Sequence of chain 1.A:
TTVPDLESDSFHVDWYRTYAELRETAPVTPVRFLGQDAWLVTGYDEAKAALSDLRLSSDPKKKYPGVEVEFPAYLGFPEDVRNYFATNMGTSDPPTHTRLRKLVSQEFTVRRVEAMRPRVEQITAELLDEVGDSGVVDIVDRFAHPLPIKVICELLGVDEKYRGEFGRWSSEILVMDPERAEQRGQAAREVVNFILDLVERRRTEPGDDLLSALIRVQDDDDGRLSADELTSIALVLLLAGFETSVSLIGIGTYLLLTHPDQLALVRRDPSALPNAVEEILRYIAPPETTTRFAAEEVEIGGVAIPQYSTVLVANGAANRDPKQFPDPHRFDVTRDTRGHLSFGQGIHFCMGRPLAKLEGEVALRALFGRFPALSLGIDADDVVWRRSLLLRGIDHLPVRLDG

Binding-site contacts:
Ligand atom C23 contacts residue ALA241 of chain 1.A at 4.0 Å (hydrophobic).
Ligand atom C6 contacts residue OXY1 of chain 1.C at 3.2 Å.
Ligand atom C7 contacts residue HEM1 of chain 1.B at 4.1 Å.
Ligand atom C14 contacts residue TYR75 of chain 1.A at 4.0 Å (hydrophobic).
Ligand atom C14 contacts residue LEU391 of chain 1.A at 4.1 Å (hydrophobic).
Ligand atom O26 contacts residue VAL237 of chain 1.A at 3.6 Å.
Ligand atom C22 contacts residue OXY1 of chain 1.C at 4.1 Å.
Ligand atom C15 contacts residue ILE174 of chain 1.A at 3.5 Å (hydrophobic).
Ligand atom C20 contacts residue LEU391 of chain 1.A at 3.7 Å (hydrophobic).
Ligand atom C14 contacts residue ALA74 of chain 1.A at 3.7 Å (hydrophobic).
Ligand atom C18 contacts residue LEU175 of chain 1.A at 3.7 Å (hydrophobic).
Ligand atom O24 contacts residue GLY91 of chain 1.A at 3.2 Å.
Ligand atom O24 contacts residue ASN89 of chain 1.A at 3.9 Å.
Ligand atom C8 contacts residue VAL237 of chain 1.A at 4.2 Å (hydrophobic).
Ligand atom C12 contacts residue TYR75 of chain 1.A at 4.0 Å (hydrophobic).
Ligand atom C22 contacts residue HEM1 of chain 1.B at 3.6 Å.
Ligand atom C25 contacts residue THR92 of chain 1.A at 3.5 Å.
Ligand atom O24 contacts residue VAL237 of chain 1.A at 3.9 Å.
Ligand atom C3 contacts residue ALA241 of chain 1.A at 4.1 Å (hydrophobic).
Ligand atom C23 contacts residue OXY1 of chain 1.C at 3.7 Å.
Ligand atom C6 contacts residue HEM1 of chain 1.B at 3.9 Å.
Ligand atom O19 contacts residue THR245 of chain 1.A at 3.9 Å.
Ligand atom C25 contacts residue GLY91 of chain 1.A at 3.7 Å.
Ligand atom C25 contacts residue TYR75 of chain 1.A at 4.0 Å (hydrophobic).
Ligand atom O21 contacts residue OXY1 of chain 1.C at 2.7 Å (h-bond).
Ligand atom C15 contacts residue ALA74 of chain 1.A at 3.8 Å (hydrophobic).
Ligand atom C9 contacts residue VAL237 of chain 1.A at 4.1 Å (hydrophobic).
Ligand atom O19 contacts residue LEU392 of chain 1.A at 3.5 Å.
Ligand atom C9 contacts residue GLY91 of chain 1.A at 4.2 Å.
Ligand atom C5 contacts residue OXY1 of chain 1.C at 3.3 Å.
Ligand atom C18 contacts residue LEU240 of chain 1.A at 4.1 Å (hydrophobic).
Ligand atom C23 contacts residue VAL237 of chain 1.A at 3.9 Å (hydrophobic).
Ligand atom C15 contacts residue LEU391 of chain 1.A at 3.8 Å (hydrophobic).
Ligand atom O21 contacts residue THR245 of chain 1.A at 3.1 Å.
Ligand atom O16 contacts residue LEU391 of chain 1.A at 4.0 Å.
Ligand atom C15 contacts residue ARG185 of chain 1.A at 3.9 Å.
Ligand atom C23 contacts residue HEM1 of chain 1.B at 3.5 Å.
Ligand atom C27 contacts residue LEU391 of chain 1.A at 3.7 Å (hydrophobic).
Ligand atom C22 contacts residue PRO288 of chain 1.A at 3.8 Å (hydrophobic).
Ligand atom C5 contacts residue ALA241 of chain 1.A at 4.0 Å (hydrophobic).

The protein below binds the small molecule below.
Small molecule (SMILES): CC[C@H]1OC(=O)[C@H](C)[C@@H](O)[C@H](C)[C@@H](O)[C@@H](C)C[C@@H](C)C(=O)[C@H](C)[C@@H](O)[C@H]1C